Sequence of chain 1.A:
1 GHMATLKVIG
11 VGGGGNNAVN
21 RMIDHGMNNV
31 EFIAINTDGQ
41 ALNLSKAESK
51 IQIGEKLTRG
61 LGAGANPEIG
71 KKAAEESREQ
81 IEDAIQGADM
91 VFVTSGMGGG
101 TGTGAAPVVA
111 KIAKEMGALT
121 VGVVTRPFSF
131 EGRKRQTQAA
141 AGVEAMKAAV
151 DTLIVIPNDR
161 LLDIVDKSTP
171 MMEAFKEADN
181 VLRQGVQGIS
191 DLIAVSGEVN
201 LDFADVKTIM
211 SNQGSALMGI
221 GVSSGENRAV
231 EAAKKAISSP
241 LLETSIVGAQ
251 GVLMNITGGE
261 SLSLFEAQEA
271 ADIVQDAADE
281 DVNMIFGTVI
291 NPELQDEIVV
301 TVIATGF

A small-molecule ligand and the protein it binds are described below.
Small molecule (SMILES): NC(=O)c1c(F)ccc(OCc2cccc(C(F)(F)F)c2)c1F

Binding-site contacts:
Ligand atom C1 contacts residue ASN255 of chain 1.A at 3.6 Å.
Ligand atom C2 contacts residue VAL289 of chain 1.A at 3.2 Å (hydrophobic).
Ligand atom C8 contacts residue GLY188 of chain 1.A at 3.5 Å.
Ligand atom C11 contacts residue VAL302 of chain 1.A at 3.6 Å (hydrophobic).
Ligand atom N contacts residue ASN255 of chain 1.A at 2.9 Å (h-bond).
Ligand atom C6 contacts residue GLY188 of chain 1.A at 3.4 Å.
Ligand atom F2 contacts residue GLN184 of chain 1.A at 3.4 Å.
Ligand atom C9 contacts residue THR301 of chain 1.A at 3.5 Å.
Ligand atom C14 contacts residue ASN255 of chain 1.A at 3.3 Å.
Ligand atom C7 contacts residue THR301 of chain 1.A at 3.1 Å.
Ligand atom O contacts residue ASN200 of chain 1.A at 3.1 Å (h-bond).
Ligand atom C5 contacts residue ASN255 of chain 1.A at 3.6 Å.
Ligand atom C11 contacts residue ILE303 of chain 1.A at 3.3 Å (hydrophobic).
Ligand atom O contacts residue GLY197 of chain 1.A at 3.6 Å.
Ligand atom O contacts residue LEU201 of chain 1.A at 3.0 Å (h-bond).
Ligand atom O contacts residue K1 of chain 1.D at 2.6 Å.
Ligand atom C4 contacts residue LEU192 of chain 1.A at 3.5 Å (hydrophobic).
Ligand atom C12 contacts residue LEU253 of chain 1.A at 3.6 Å (hydrophobic).
Ligand atom C8 contacts residue THR301 of chain 1.A at 3.5 Å.
Ligand atom F3 contacts residue GLY185 of chain 1.A at 3.1 Å.
Ligand atom F contacts residue VAL289 of chain 1.A at 3.0 Å.
Ligand atom C6 contacts residue THR301 of chain 1.A at 3.5 Å.
Ligand atom F4 contacts residue GLY219 of chain 1.A at 3.4 Å.
Ligand atom F2 contacts residue GLY188 of chain 1.A at 3.6 Å.
Ligand atom C contacts residue LEU201 of chain 1.A at 3.5 Å (hydrophobic).
Ligand atom F1 contacts residue ASN255 of chain 1.A at 3.2 Å.
Ligand atom C3 contacts residue ASP191 of chain 1.A at 3.5 Å.
Ligand atom C3 contacts residue LEU192 of chain 1.A at 3.6 Å (hydrophobic).
Ligand atom C5 contacts residue LEU192 of chain 1.A at 3.6 Å (hydrophobic).
Ligand atom F3 contacts residue GLN184 of chain 1.A at 3.6 Å.
Ligand atom F4 contacts residue VAL302 of chain 1.A at 3.5 Å.
Ligand atom F1 contacts residue LEU201 of chain 1.A at 3.5 Å.
Ligand atom F3 contacts residue GLY188 of chain 1.A at 3.5 Å.
Ligand atom O1 contacts residue ASN255 of chain 1.A at 3.4 Å.
Ligand atom F1 contacts residue LEU192 of chain 1.A at 3.6 Å.
Ligand atom N contacts residue LEU201 of chain 1.A at 3.6 Å (h-bond).
Ligand atom N contacts residue VAL199 of chain 1.A at 2.9 Å (h-bond).
Ligand atom C13 contacts residue THR301 of chain 1.A at 3.1 Å.
Ligand atom F contacts residue VAL195 of chain 1.A at 3.2 Å.
Ligand atom F4 contacts residue MET218 of chain 1.A at 3.5 Å.